Binding-site contacts:
Ligand atom C1 contacts residue ASN416 of chain 1.D at 1.4 Å.
Ligand atom O5 contacts residue PRO261 of chain 1.D at 4.3 Å.
Ligand atom C8 contacts residue NAG1 of chain 1.KA at 4.3 Å.
Ligand atom C2 contacts residue ASN416 of chain 1.D at 2.5 Å.
Ligand atom C7 contacts residue NAG1 of chain 1.KA at 4.5 Å.
Ligand atom C7 contacts residue ASN416 of chain 1.D at 3.9 Å.
Ligand atom C1 contacts residue GLN263 of chain 1.D at 3.5 Å.
Ligand atom O7 contacts residue NAG1 of chain 1.KA at 3.9 Å.
Ligand atom C2 contacts residue GLN263 of chain 1.D at 4.0 Å.
Ligand atom O6 contacts residue LEU235 of chain 1.D at 4.4 Å.
Ligand atom N2 contacts residue GLN263 of chain 1.D at 3.5 Å (h-bond).
Ligand atom O5 contacts residue ASN416 of chain 1.D at 2.3 Å (h-bond).
Ligand atom O7 contacts residue ASN416 of chain 1.D at 4.4 Å.
Ligand atom C6 contacts residue LEU235 of chain 1.D at 4.4 Å (hydrophobic).
Ligand atom N2 contacts residue ASN416 of chain 1.D at 3.0 Å (h-bond).
Ligand atom C3 contacts residue ASN416 of chain 1.D at 3.8 Å.
Ligand atom C3 contacts residue GLN263 of chain 1.D at 4.4 Å.
Ligand atom C8 contacts residue VAL414 of chain 1.D at 4.0 Å (hydrophobic).
Ligand atom C4 contacts residue ASN416 of chain 1.D at 4.2 Å.
Ligand atom C5 contacts residue ASN416 of chain 1.D at 3.6 Å.

A protein and the small-molecule ligand that binds it are described below.
Small molecule (SMILES): CC(=O)N[C@H]1[C@H](O[C@H]2[C@H](O)[C@@H](NC(C)=O)CO[C@@H]2CO)O[C@H](CO)[C@@H](O)[C@@H]1O

Sequence of chain 1.D:
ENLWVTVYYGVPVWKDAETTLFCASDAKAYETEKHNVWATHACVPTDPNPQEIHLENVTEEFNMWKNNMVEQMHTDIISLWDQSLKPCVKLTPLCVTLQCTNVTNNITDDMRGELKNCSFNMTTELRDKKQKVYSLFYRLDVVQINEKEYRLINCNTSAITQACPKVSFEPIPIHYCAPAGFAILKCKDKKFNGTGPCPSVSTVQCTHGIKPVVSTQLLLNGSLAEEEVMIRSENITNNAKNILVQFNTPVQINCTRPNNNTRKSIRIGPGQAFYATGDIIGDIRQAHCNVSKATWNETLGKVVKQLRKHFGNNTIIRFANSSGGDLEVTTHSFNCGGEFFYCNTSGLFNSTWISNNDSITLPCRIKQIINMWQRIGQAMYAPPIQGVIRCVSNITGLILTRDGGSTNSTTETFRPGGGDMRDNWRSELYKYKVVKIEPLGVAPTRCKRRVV